Sequence of chain 1.B:
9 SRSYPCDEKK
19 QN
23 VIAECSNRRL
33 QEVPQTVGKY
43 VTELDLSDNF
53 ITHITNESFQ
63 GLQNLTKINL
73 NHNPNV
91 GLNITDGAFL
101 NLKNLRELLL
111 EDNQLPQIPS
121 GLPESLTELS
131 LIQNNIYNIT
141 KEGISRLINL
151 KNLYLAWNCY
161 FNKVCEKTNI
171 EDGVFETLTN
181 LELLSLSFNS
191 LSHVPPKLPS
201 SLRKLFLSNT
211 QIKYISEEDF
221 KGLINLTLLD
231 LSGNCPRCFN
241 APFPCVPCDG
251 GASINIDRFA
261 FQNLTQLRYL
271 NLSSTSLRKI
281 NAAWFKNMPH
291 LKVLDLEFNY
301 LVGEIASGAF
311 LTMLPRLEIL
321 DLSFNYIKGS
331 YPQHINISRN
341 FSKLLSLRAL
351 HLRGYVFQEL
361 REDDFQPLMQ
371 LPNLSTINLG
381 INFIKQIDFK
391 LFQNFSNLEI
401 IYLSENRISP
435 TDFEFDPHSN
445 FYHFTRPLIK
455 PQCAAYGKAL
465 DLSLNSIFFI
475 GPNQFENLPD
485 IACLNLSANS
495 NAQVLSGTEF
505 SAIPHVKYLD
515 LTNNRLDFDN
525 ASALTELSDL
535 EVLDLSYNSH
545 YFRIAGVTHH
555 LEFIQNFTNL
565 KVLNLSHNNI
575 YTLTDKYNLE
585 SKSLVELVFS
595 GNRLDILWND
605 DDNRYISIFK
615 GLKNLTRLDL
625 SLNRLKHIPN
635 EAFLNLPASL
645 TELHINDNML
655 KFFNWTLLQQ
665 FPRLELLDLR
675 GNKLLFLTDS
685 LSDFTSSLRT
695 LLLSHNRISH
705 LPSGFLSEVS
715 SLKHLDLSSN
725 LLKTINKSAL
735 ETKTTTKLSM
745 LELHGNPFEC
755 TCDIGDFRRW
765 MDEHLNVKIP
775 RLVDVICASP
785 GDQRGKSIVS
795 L

Binding-site contacts:
Ligand atom C2 contacts residue ASN658 of chain 1.B at 2.4 Å.
Ligand atom C4 contacts residue ASN658 of chain 1.B at 4.2 Å.
Ligand atom C1 contacts residue LEU661 of chain 1.B at 3.8 Å (hydrophobic).
Ligand atom C4 contacts residue ASN634 of chain 1.B at 4.3 Å.
Ligand atom C5 contacts residue ASN634 of chain 1.B at 4.1 Å.
Ligand atom O7 contacts residue ASN634 of chain 1.B at 4.4 Å.
Ligand atom O5 contacts residue ASN634 of chain 1.B at 3.4 Å.
Ligand atom C7 contacts residue ASN658 of chain 1.B at 3.3 Å.
Ligand atom O5 contacts residue ASN658 of chain 1.B at 2.3 Å (h-bond).
Ligand atom N2 contacts residue ASN658 of chain 1.B at 2.8 Å (h-bond).
Ligand atom C2 contacts residue ASN634 of chain 1.B at 4.3 Å.
Ligand atom C5 contacts residue LEU661 of chain 1.B at 4.3 Å (hydrophobic).
Ligand atom C1 contacts residue ASN634 of chain 1.B at 3.9 Å.
Ligand atom C8 contacts residue ASN658 of chain 1.B at 4.2 Å.
Ligand atom O7 contacts residue ASN658 of chain 1.B at 3.3 Å (h-bond).
Ligand atom O6 contacts residue LEU638 of chain 1.B at 3.6 Å.
Ligand atom O5 contacts residue LEU661 of chain 1.B at 3.5 Å.
Ligand atom C1 contacts residue ASN658 of chain 1.B at 1.4 Å.
Ligand atom C6 contacts residue ASN634 of chain 1.B at 3.6 Å.
Ligand atom O6 contacts residue ASN634 of chain 1.B at 3.4 Å.
Ligand atom C5 contacts residue ASN658 of chain 1.B at 3.6 Å.
Ligand atom O6 contacts residue LEU661 of chain 1.B at 3.8 Å.
Ligand atom C3 contacts residue ASN658 of chain 1.B at 3.8 Å.

This protein binds this small molecule.
Small molecule (SMILES): CC(=O)N[C@@H]1[C@@H](O)[C@H](O)[C@@H](CO)O[C@H]1O